Sequence of chain 1.A:
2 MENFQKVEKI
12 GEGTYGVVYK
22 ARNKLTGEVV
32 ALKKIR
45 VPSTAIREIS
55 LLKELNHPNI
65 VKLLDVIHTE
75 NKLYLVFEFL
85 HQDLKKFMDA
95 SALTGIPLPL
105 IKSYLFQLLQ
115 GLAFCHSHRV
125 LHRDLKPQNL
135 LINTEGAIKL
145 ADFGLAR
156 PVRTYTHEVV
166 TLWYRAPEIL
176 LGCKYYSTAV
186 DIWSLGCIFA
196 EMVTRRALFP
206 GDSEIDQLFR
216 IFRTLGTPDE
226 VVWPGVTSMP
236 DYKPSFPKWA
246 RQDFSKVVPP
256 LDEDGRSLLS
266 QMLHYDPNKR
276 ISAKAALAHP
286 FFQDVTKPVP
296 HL

Binding-site contacts:
Ligand atom C29 contacts residue MFQ1 of chain 1.C at 0.1 Å.
Ligand atom C28 contacts residue MFQ1 of chain 1.C at 0.0 Å.
Ligand atom C27 contacts residue ASP87 of chain 1.A at 3.0 Å.
Ligand atom N19 contacts residue MFQ1 of chain 1.C at 0.0 Å (h-bond).
Ligand atom C8 contacts residue MFQ1 of chain 1.C at 0.0 Å.
Ligand atom C4 contacts residue MFQ1 of chain 1.C at 0.0 Å.
Ligand atom C25 contacts residue MFQ1 of chain 1.C at 0.0 Å.
Ligand atom C1 contacts residue GLU82 of chain 1.A at 2.8 Å.
Ligand atom C24 contacts residue MFQ1 of chain 1.C at 0.0 Å.
Ligand atom N30 contacts residue MFQ1 of chain 1.C at 0.3 Å (h-bond).
Ligand atom C16 contacts residue MFQ1 of chain 1.C at 0.0 Å.
Ligand atom N2 contacts residue MFQ1 of chain 1.C at 0.0 Å (h-bond).
Ligand atom C3 contacts residue MFQ1 of chain 1.C at 0.0 Å.
Ligand atom C20 contacts residue MFQ1 of chain 1.C at 0.0 Å.
Ligand atom C21 contacts residue MFQ1 of chain 1.C at 0.0 Å.
Ligand atom C20 contacts residue LEU84 of chain 1.A at 3.0 Å (hydrophobic).
Ligand atom C32 contacts residue MFQ1 of chain 1.C at 0.5 Å.
Ligand atom N6 contacts residue MFQ1 of chain 1.C at 0.0 Å (h-bond).
Ligand atom BR contacts residue MFQ1 of chain 1.C at 0.0 Å.
Ligand atom C9 contacts residue MFQ1 of chain 1.C at 0.0 Å.
Ligand atom N7 contacts residue MFQ1 of chain 1.C at 0.0 Å (h-bond).
Ligand atom C5 contacts residue MFQ1 of chain 1.C at 0.0 Å.
Ligand atom C31 contacts residue ASP87 of chain 1.A at 3.0 Å.
Ligand atom C15 contacts residue MFQ1 of chain 1.C at 0.0 Å.
Ligand atom C12 contacts residue MFQ1 of chain 1.C at 0.0 Å.
Ligand atom C22 contacts residue MFQ1 of chain 1.C at 0.0 Å.
Ligand atom C13 contacts residue MFQ1 of chain 1.C at 0.0 Å.
Ligand atom C17 contacts residue MFQ1 of chain 1.C at 0.0 Å.
Ligand atom O26 contacts residue MFQ1 of chain 1.C at 0.0 Å (h-bond).
Ligand atom C31 contacts residue MFQ1 of chain 1.C at 0.4 Å.
Ligand atom N18 contacts residue MFQ1 of chain 1.C at 0.0 Å (h-bond).
Ligand atom N19 contacts residue LEU84 of chain 1.A at 2.5 Å (h-bond).
Ligand atom C23 contacts residue MFQ1 of chain 1.C at 0.0 Å.
Ligand atom C11 contacts residue MFQ1 of chain 1.C at 0.0 Å.
Ligand atom C1 contacts residue MFQ1 of chain 1.C at 0.0 Å.
Ligand atom C10 contacts residue MFQ1 of chain 1.C at 0.0 Å.
Ligand atom C27 contacts residue MFQ1 of chain 1.C at 0.0 Å.
Ligand atom O33 contacts residue MFQ1 of chain 1.C at 1.5 Å.
Ligand atom C17 contacts residue ASP146 of chain 1.A at 3.0 Å.
Ligand atom C29 contacts residue ASP87 of chain 1.A at 3.0 Å.

This protein binds this small molecule.
Small molecule (SMILES): Cc1ccc(N(CC#N)c2cc(Nc3ccc(OC[C@H](O)CN(C)C)cc3)ncn2)c(Br)c1